The protein below binds the small molecule below.
Small molecule (SMILES): Cc1cn([C@H]2C[C@H](O[P](=O)(O)OC[C@H]3O[C@@H](n4cnc5c(=O)nc(N)[nH]c54)C[C@@H]3O[P](=O)(O)OC[C@H]3O[C@@H](n4ccc(N)nc4=O)C[C@@H]3O[P](=O)(O)OC[C@H]3O[C@@H](n4cc(C)c(=O)[nH]c4=O)C[C@@H]3O)[C@@H](COP(=O)=O)O2)c(=O)[nH]c1=O

Sequence of chain 1.B:
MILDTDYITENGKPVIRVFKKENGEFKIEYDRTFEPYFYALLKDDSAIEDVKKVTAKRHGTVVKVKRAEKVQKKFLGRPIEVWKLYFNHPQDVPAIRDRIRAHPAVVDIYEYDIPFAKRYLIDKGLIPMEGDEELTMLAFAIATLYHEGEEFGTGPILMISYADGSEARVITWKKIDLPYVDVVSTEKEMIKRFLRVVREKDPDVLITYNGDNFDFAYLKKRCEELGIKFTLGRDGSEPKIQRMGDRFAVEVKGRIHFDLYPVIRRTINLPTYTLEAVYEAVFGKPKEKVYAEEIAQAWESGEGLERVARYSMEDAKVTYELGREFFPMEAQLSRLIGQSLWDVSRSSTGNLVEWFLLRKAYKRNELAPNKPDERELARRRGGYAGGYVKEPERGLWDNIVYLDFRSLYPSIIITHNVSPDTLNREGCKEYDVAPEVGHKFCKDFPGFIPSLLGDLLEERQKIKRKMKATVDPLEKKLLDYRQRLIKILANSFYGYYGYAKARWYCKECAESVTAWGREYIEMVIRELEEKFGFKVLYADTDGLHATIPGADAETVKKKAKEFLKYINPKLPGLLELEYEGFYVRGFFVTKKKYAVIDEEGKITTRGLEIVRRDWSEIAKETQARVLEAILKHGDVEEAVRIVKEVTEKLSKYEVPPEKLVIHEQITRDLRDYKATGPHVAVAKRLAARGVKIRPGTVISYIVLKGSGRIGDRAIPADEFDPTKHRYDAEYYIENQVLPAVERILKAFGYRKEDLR

Binding-site contacts:
Ligand atom C5' contacts residue ILE241 of chain 1.B at 4.1 Å (hydrophobic).
Ligand atom C4' contacts residue ILE241 of chain 1.B at 4.1 Å (hydrophobic).
Ligand atom OP1 contacts residue LYS220 of chain 1.B at 3.4 Å (salt-bridge).
Ligand atom C5' contacts residue LYS240 of chain 1.B at 4.2 Å.
Ligand atom OP1 contacts residue ILE241 of chain 1.B at 3.4 Å (h-bond).
Ligand atom OP1 contacts residue PRO239 of chain 1.B at 4.1 Å.
Ligand atom P contacts residue ILE241 of chain 1.B at 4.3 Å.
Ligand atom P contacts residue LYS240 of chain 1.B at 4.2 Å.
Ligand atom O3' contacts residue LYS220 of chain 1.B at 4.0 Å.
Ligand atom OP1 contacts residue LYS240 of chain 1.B at 3.7 Å.
Ligand atom C3' contacts residue LYS220 of chain 1.B at 4.0 Å.
Ligand atom C3' contacts residue ILE241 of chain 1.B at 4.5 Å (hydrophobic).
Ligand atom O3' contacts residue ILE241 of chain 1.B at 3.7 Å.
Ligand atom P contacts residue LYS220 of chain 1.B at 3.5 Å.
Ligand atom O5' contacts residue ILE241 of chain 1.B at 4.2 Å.
Ligand atom OP1 contacts residue LYS240 of chain 1.B at 3.2 Å.
Ligand atom O3' contacts residue LYS240 of chain 1.B at 4.4 Å.
Ligand atom C5' contacts residue ILE241 of chain 1.B at 3.1 Å (hydrophobic).
Ligand atom OP2 contacts residue LYS220 of chain 1.B at 3.0 Å (salt-bridge).
Ligand atom C3' contacts residue LYS240 of chain 1.B at 4.5 Å.
Ligand atom C4' contacts residue ILE241 of chain 1.B at 3.8 Å (hydrophobic).